Sequence of chain 47.E:
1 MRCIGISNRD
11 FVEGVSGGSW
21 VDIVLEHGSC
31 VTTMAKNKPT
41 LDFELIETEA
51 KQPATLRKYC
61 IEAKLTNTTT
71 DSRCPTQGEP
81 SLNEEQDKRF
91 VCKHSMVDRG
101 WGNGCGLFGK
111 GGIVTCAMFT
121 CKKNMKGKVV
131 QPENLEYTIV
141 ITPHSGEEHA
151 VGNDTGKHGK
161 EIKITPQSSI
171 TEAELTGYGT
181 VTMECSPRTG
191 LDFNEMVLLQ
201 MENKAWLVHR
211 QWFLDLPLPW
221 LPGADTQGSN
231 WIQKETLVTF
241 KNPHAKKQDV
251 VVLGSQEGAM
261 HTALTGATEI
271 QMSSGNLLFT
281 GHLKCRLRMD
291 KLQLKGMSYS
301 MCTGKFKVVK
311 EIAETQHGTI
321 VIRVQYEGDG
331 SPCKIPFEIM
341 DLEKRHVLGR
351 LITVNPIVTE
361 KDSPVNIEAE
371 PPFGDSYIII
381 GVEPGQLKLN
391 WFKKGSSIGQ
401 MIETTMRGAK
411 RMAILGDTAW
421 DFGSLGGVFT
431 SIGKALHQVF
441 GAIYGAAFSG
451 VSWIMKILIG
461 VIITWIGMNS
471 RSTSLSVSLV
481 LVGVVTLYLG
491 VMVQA

Sequence of chain 47.G:
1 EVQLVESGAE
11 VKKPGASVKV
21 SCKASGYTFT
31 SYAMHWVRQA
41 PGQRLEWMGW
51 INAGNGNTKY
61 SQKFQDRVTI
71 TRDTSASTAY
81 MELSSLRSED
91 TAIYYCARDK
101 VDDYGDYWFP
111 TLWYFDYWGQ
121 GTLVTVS

Binding-site contacts:
Ligand atom N2 contacts residue GLN65 of chain 47.G at 4.4 Å.
Ligand atom O3 contacts residue ASP66 of chain 47.G at 3.8 Å.
Ligand atom C5 contacts residue ASN67 of chain 47.E at 3.6 Å.
Ligand atom C1 contacts residue GLN65 of chain 47.G at 3.7 Å.
Ligand atom C3 contacts residue ASP66 of chain 47.G at 4.3 Å.
Ligand atom C8 contacts residue GLN65 of chain 47.G at 3.5 Å.
Ligand atom C4 contacts residue ASN67 of chain 47.E at 4.2 Å.
Ligand atom O5 contacts residue GLN65 of chain 47.G at 3.9 Å.
Ligand atom C7 contacts residue ASN67 of chain 47.E at 3.6 Å.
Ligand atom O5 contacts residue TYR60 of chain 47.G at 3.5 Å.
Ligand atom O3 contacts residue GLN65 of chain 47.G at 3.2 Å.
Ligand atom O5 contacts residue ASN67 of chain 47.E at 2.4 Å (h-bond).
Ligand atom N2 contacts residue ASN67 of chain 47.E at 3.1 Å (h-bond).
Ligand atom C3 contacts residue ASN67 of chain 47.E at 3.8 Å.
Ligand atom O7 contacts residue ASN67 of chain 47.E at 4.1 Å.
Ligand atom O6 contacts residue ASP66 of chain 47.G at 2.8 Å (salt-bridge).
Ligand atom C2 contacts residue GLN65 of chain 47.G at 3.4 Å.
Ligand atom O7 contacts residue ARG89 of chain 47.E at 4.0 Å.
Ligand atom C5 contacts residue TYR60 of chain 47.G at 4.2 Å (hydrophobic).
Ligand atom O4 contacts residue ASP66 of chain 47.G at 4.2 Å.
Ligand atom C2 contacts residue ASN67 of chain 47.E at 2.5 Å.
Ligand atom C6 contacts residue TYR60 of chain 47.G at 3.8 Å (hydrophobic).
Ligand atom C6 contacts residue ASP66 of chain 47.G at 4.2 Å.
Ligand atom C4 contacts residue ASP66 of chain 47.G at 3.8 Å.
Ligand atom O3 contacts residue ASN67 of chain 47.E at 4.4 Å.
Ligand atom C8 contacts residue ASN67 of chain 47.E at 3.6 Å.
Ligand atom C6 contacts residue GLN65 of chain 47.G at 4.1 Å.
Ligand atom O6 contacts residue GLN65 of chain 47.G at 4.2 Å.
Ligand atom C1 contacts residue ASN67 of chain 47.E at 1.4 Å.
Ligand atom C3 contacts residue GLN65 of chain 47.G at 4.1 Å.
Ligand atom O7 contacts residue MET118 of chain 47.E at 3.9 Å.

A protein and the small-molecule ligand that binds it are described below.
Small molecule (SMILES): CC(=O)N[C@@H]1[C@@H](O)[C@H](O)[C@@H](CO)O[C@H]1O